Sequence of chain 48.H:
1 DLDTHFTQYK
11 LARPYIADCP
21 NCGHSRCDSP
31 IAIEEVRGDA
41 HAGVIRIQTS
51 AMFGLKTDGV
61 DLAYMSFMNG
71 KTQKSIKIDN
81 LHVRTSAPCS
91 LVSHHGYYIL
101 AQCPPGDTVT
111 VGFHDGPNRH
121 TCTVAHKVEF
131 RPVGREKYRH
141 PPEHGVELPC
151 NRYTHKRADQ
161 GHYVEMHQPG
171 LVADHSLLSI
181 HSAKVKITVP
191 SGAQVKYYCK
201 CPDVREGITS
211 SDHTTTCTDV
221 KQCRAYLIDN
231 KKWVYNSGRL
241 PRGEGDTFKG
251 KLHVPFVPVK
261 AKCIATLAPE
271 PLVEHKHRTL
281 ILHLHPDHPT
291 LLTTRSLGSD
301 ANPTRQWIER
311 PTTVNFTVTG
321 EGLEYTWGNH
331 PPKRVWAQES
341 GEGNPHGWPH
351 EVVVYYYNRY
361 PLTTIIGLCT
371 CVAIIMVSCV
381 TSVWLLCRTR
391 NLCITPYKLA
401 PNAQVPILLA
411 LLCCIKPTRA

A protein and the small-molecule ligand that binds it are described below.
Small molecule (SMILES): CC(=O)N[C@@H]1[C@@H](O)[C@H](O)[C@@H](CO)O[C@H]1O

Binding-site contacts:
Ligand atom C3 contacts residue ASN315 of chain 48.H at 3.8 Å.
Ligand atom C4 contacts residue ASN315 of chain 48.H at 4.3 Å.
Ligand atom C5 contacts residue ASN315 of chain 48.H at 3.7 Å.
Ligand atom N2 contacts residue ASN315 of chain 48.H at 2.8 Å (h-bond).
Ligand atom C8 contacts residue ILE281 of chain 48.H at 4.5 Å (hydrophobic).
Ligand atom O5 contacts residue VAL314 of chain 48.H at 3.8 Å.
Ligand atom C1 contacts residue ASN315 of chain 48.H at 1.4 Å.
Ligand atom C1 contacts residue VAL314 of chain 48.H at 4.4 Å (hydrophobic).
Ligand atom C8 contacts residue ASN315 of chain 48.H at 3.5 Å.
Ligand atom O7 contacts residue ASN315 of chain 48.H at 4.2 Å.
Ligand atom O5 contacts residue ASN315 of chain 48.H at 2.4 Å (h-bond).
Ligand atom C7 contacts residue ASN315 of chain 48.H at 3.3 Å.
Ligand atom C6 contacts residue THR313 of chain 48.H at 4.5 Å.
Ligand atom C2 contacts residue ASN315 of chain 48.H at 2.5 Å.
Ligand atom O5 contacts residue THR313 of chain 48.H at 4.3 Å.
Ligand atom C6 contacts residue ASN315 of chain 48.H at 4.5 Å.